Binding-site contacts:
Ligand atom SG contacts residue SER52 of chain 1.A at 3.6 Å.
Ligand atom CB contacts residue CYS54 of chain 1.A at 3.6 Å (hydrophobic).
Ligand atom O contacts residue ALA39 of chain 3.C at 3.3 Å.
Ligand atom CD2 contacts residue ASN48 of chain 1.A at 3.5 Å.
Ligand atom SG contacts residue PRO53 of chain 1.A at 3.5 Å.
Ligand atom OH contacts residue CYS21 of chain 1.A at 3.4 Å.
Ligand atom O contacts residue CYS54 of chain 1.A at 3.0 Å (h-bond).
Ligand atom CZ contacts residue CYS44 of chain 1.A at 3.5 Å (hydrophobic).
Ligand atom CZ contacts residue GLY23 of chain 1.A at 3.3 Å.
Ligand atom OH contacts residue GLY23 of chain 1.A at 3.5 Å (h-bond).
Ligand atom CE2 contacts residue GLY23 of chain 1.A at 3.6 Å.
Ligand atom N contacts residue GLU47 of chain 1.A at 2.8 Å (salt-bridge).
Ligand atom CD1 contacts residue GLY23 of chain 1.A at 3.6 Å.
Ligand atom OH contacts residue CYS44 of chain 1.A at 2.6 Å (h-bond).
Ligand atom N contacts residue CYS54 of chain 1.A at 3.0 Å (h-bond).
Ligand atom CB contacts residue ASP76 of chain 1.A at 3.6 Å.
Ligand atom CE2 contacts residue GLU47 of chain 1.A at 3.6 Å.
Ligand atom N contacts residue SER52 of chain 1.A at 2.7 Å (h-bond).
Ligand atom O contacts residue LEU42 of chain 3.C at 3.3 Å.
Ligand atom CA contacts residue LEU50 of chain 1.A at 3.5 Å (hydrophobic).
Ligand atom CB contacts residue LEU50 of chain 1.A at 3.5 Å (hydrophobic).
Ligand atom N contacts residue LEU50 of chain 1.A at 2.6 Å (h-bond).
Ligand atom NE2 contacts residue ASP76 of chain 1.A at 3.5 Å (salt-bridge).
Ligand atom CE2 contacts residue PRO24 of chain 1.A at 3.4 Å (hydrophobic).
Ligand atom CG2 contacts residue CYS54 of chain 1.A at 3.6 Å (hydrophobic).
Ligand atom OH contacts residue GLU47 of chain 1.A at 3.1 Å.
Ligand atom CB contacts residue LEU7 of chain 1.A at 3.6 Å (hydrophobic).
Ligand atom O contacts residue PRO53 of chain 1.A at 3.3 Å.
Ligand atom CZ contacts residue GLU47 of chain 1.A at 3.3 Å.
Ligand atom CD1 contacts residue PRO53 of chain 1.A at 3.6 Å (hydrophobic).
Ligand atom OE1 contacts residue ASP76 of chain 1.A at 3.4 Å.
Ligand atom CG2 contacts residue GLN55 of chain 1.A at 3.3 Å.
Ligand atom ND2 contacts residue ASN48 of chain 1.A at 3.3 Å (h-bond).
Ligand atom CA contacts residue ALA39 of chain 3.C at 3.2 Å (hydrophobic).
Ligand atom CZ contacts residue PRO24 of chain 1.A at 3.6 Å (hydrophobic).
Ligand atom CD contacts residue ASP76 of chain 1.A at 3.5 Å.
Ligand atom O contacts residue SER52 of chain 1.A at 3.4 Å (h-bond).
Ligand atom CD1 contacts residue ALA39 of chain 3.C at 3.6 Å (hydrophobic).
Ligand atom CA contacts residue GLU47 of chain 1.A at 3.0 Å.
Ligand atom CE1 contacts residue GLY23 of chain 1.A at 3.3 Å.

Sequence of chain 3.C:
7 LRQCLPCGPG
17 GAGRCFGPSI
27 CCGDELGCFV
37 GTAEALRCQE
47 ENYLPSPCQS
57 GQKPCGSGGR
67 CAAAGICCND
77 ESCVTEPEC

This small molecule binds to this protein.
Small molecule (SMILES): CC[C@H](C)[C@@H]1NC(=O)[C@H](Cc2ccc(O)cc2)NC(=O)[C@@H](N)CSSC[C@@H](C(=O)N2CCC[C@H]2C(=O)N[C@@H](CC(C)C)C(=O)NCC=O)NC(=O)[C@H](CC(N)=O)NC(=O)[C@H](CCC(N)=O)NC1=O

Sequence of chain 1.A:
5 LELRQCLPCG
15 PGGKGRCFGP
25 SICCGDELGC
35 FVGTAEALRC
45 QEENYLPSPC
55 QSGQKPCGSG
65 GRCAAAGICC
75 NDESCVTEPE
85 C